Binding-site contacts:
Ligand atom O5 contacts residue ILE303 of chain 3.D at 3.3 Å.
Ligand atom C5 contacts residue ASN282 of chain 3.D at 3.7 Å.
Ligand atom O7 contacts residue ASN282 of chain 3.D at 3.0 Å (h-bond).
Ligand atom O5 contacts residue ASN282 of chain 3.D at 2.4 Å (h-bond).
Ligand atom C6 contacts residue ILE303 of chain 3.D at 4.2 Å (hydrophobic).
Ligand atom C5 contacts residue ILE303 of chain 3.D at 4.4 Å (hydrophobic).
Ligand atom C1 contacts residue ILE303 of chain 3.D at 3.9 Å (hydrophobic).
Ligand atom N2 contacts residue ASN282 of chain 3.D at 2.9 Å (h-bond).
Ligand atom C1 contacts residue ASN282 of chain 3.D at 1.4 Å.
Ligand atom C3 contacts residue ASN282 of chain 3.D at 3.8 Å.
Ligand atom O7 contacts residue GLN418 of chain 3.D at 4.3 Å.
Ligand atom O6 contacts residue ILE303 of chain 3.D at 4.2 Å.
Ligand atom C4 contacts residue ASN282 of chain 3.D at 4.2 Å.
Ligand atom C2 contacts residue ASN282 of chain 3.D at 2.5 Å.
Ligand atom C8 contacts residue ASN282 of chain 3.D at 4.3 Å.
Ligand atom C7 contacts residue ASN282 of chain 3.D at 3.1 Å.
Ligand atom O6 contacts residue THR284 of chain 3.D at 4.2 Å.
Ligand atom C8 contacts residue GLN418 of chain 3.D at 3.9 Å.

Sequence of chain 3.D:
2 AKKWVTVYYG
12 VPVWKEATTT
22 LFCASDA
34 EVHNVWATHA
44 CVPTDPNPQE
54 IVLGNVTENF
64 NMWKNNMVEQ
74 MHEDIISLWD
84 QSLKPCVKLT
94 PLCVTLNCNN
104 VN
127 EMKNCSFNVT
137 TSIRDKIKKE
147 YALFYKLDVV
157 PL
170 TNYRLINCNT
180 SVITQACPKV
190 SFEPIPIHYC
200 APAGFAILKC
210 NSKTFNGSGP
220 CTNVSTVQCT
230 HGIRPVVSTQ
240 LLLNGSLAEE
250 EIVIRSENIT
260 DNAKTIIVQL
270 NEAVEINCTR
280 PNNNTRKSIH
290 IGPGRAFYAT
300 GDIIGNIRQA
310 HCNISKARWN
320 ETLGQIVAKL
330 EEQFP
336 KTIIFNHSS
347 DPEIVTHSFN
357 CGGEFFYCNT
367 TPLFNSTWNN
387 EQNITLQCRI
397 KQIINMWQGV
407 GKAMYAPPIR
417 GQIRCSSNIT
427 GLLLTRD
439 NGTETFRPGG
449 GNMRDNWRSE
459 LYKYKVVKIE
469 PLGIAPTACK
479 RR

A small-molecule ligand and the protein it binds are described below.
Small molecule (SMILES): CC(=O)N[C@@H]1[C@@H](O)[C@H](O)[C@@H](CO)O[C@H]1O